Binding-site contacts:
Ligand atom O7 contacts residue ASN101 of chain 1.A at 3.3 Å (h-bond).
Ligand atom C8 contacts residue ASN168 of chain 1.A at 3.7 Å.
Ligand atom C8 contacts residue SER169 of chain 1.A at 3.3 Å.
Ligand atom C7 contacts residue ASN168 of chain 1.A at 4.4 Å.
Ligand atom C8 contacts residue ASP166 of chain 1.A at 3.4 Å.
Ligand atom C5 contacts residue ASN101 of chain 1.A at 3.8 Å.
Ligand atom C4 contacts residue ASN101 of chain 1.A at 4.4 Å.
Ligand atom C1 contacts residue ASN101 of chain 1.A at 1.5 Å.
Ligand atom N2 contacts residue ASN101 of chain 1.A at 3.0 Å (h-bond).
Ligand atom N2 contacts residue ASN168 of chain 1.A at 4.2 Å.
Ligand atom O5 contacts residue ASN101 of chain 1.A at 2.5 Å (h-bond).
Ligand atom C8 contacts residue ASN101 of chain 1.A at 3.7 Å.
Ligand atom C2 contacts residue ASN101 of chain 1.A at 2.6 Å.
Ligand atom C3 contacts residue ASN101 of chain 1.A at 3.9 Å.
Ligand atom C7 contacts residue ASN101 of chain 1.A at 3.3 Å.

Sequence of chain 1.A:
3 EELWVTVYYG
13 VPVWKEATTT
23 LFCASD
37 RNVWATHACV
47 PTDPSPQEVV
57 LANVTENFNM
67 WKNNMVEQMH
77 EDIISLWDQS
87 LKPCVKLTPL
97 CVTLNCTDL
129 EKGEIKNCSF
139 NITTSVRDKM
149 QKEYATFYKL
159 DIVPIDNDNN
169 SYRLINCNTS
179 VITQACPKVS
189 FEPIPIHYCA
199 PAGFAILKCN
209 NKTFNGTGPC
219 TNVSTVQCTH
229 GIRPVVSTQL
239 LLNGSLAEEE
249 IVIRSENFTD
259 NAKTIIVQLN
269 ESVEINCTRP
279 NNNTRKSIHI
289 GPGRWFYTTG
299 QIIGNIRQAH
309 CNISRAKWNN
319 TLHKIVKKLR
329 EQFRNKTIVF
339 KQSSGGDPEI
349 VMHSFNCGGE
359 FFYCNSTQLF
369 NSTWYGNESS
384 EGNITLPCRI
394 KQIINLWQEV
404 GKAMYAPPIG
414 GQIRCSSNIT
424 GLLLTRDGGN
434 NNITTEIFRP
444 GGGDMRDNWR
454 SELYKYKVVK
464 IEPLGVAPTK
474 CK

A small-molecule ligand and the protein it binds are described below.
Small molecule (SMILES): CC(=O)N[C@H]1[C@H](O[C@H]2[C@H](O)[C@@H](NC(C)=O)CO[C@@H]2CO)O[C@H](CO)[C@@H](O)[C@@H]1O